Sequence of chain 1.A:
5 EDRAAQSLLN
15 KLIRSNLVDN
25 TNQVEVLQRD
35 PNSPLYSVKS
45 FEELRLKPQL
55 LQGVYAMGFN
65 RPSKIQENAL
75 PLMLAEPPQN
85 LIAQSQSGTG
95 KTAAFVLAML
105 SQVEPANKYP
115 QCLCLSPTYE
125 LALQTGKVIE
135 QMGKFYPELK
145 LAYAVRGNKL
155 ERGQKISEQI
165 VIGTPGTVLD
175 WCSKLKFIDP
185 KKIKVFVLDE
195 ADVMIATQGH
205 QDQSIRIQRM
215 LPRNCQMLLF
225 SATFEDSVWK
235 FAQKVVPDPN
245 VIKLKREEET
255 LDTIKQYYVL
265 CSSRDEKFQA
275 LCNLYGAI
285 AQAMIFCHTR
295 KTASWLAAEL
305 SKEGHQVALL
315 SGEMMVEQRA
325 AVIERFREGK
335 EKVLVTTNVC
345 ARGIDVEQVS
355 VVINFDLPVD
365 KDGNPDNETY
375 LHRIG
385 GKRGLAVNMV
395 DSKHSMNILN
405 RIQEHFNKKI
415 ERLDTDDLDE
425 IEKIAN

A protein and the small-molecule ligand that binds it are described below.
Small molecule (SMILES): Nc1ncnc2c1ncn2[C@@H]1O[C@H](CO[P](=O)(O)O[P](=O)(O)NP(=O)(O)O)[C@@H](O)[C@H]1O

Binding-site contacts:
Ligand atom N1 contacts residue ARG65 of chain 1.A at 3.5 Å (salt-bridge).
Ligand atom O3G contacts residue LYS15 of chain 1.A at 2.5 Å (salt-bridge).
Ligand atom O4' contacts residue ASN20 of chain 1.A at 3.6 Å.
Ligand atom N9 contacts residue PHE63 of chain 1.A at 3.5 Å.
Ligand atom O1G contacts residue SER91 of chain 1.A at 3.3 Å.
Ligand atom O2G contacts residue GLU194 of chain 1.A at 3.4 Å (salt-bridge).
Ligand atom N3 contacts residue LEU21 of chain 1.A at 3.5 Å.
Ligand atom O3' contacts residue SER19 of chain 1.A at 3.5 Å.
Ligand atom O1A contacts residue ALA97 of chain 1.A at 3.0 Å (h-bond).
Ligand atom O1A contacts residue GLY94 of chain 1.A at 3.4 Å.
Ligand atom PG contacts residue LYS15 of chain 1.A at 3.3 Å.
Ligand atom N6 contacts residue GLN70 of chain 1.A at 2.7 Å (h-bond).
Ligand atom N7 contacts residue GLN70 of chain 1.A at 3.0 Å (h-bond).
Ligand atom PG contacts residue MG1 of chain 1.C at 3.1 Å.
Ligand atom O2B contacts residue MG1 of chain 1.C at 2.6 Å.
Ligand atom N9 contacts residue LEU21 of chain 1.A at 3.5 Å.
Ligand atom O3G contacts residue SER91 of chain 1.A at 2.9 Å (h-bond).
Ligand atom O2' contacts residue PHE63 of chain 1.A at 3.4 Å.
Ligand atom O1B contacts residue GLY94 of chain 1.A at 3.3 Å (h-bond).
Ligand atom C4 contacts residue PHE63 of chain 1.A at 3.2 Å (hydrophobic).
Ligand atom C2 contacts residue LEU21 of chain 1.A at 3.5 Å (hydrophobic).
Ligand atom N6 contacts residue SER67 of chain 1.A at 3.5 Å (h-bond).
Ligand atom O2B contacts residue LYS95 of chain 1.A at 3.6 Å (salt-bridge).
Ligand atom O3' contacts residue ASN20 of chain 1.A at 3.5 Å (h-bond).
Ligand atom O2G contacts residue MG1 of chain 1.C at 2.0 Å.
Ligand atom N3B contacts residue GLY92 of chain 1.A at 3.2 Å (h-bond).
Ligand atom O1B contacts residue THR93 of chain 1.A at 3.4 Å (h-bond).
Ligand atom N1 contacts residue PHE63 of chain 1.A at 3.5 Å.
Ligand atom N6 contacts residue ARG65 of chain 1.A at 3.0 Å (salt-bridge).
Ligand atom O3A contacts residue GLY94 of chain 1.A at 3.1 Å (h-bond).
Ligand atom C4 contacts residue LEU21 of chain 1.A at 3.4 Å (hydrophobic).
Ligand atom O4' contacts residue LEU21 of chain 1.A at 3.3 Å.
Ligand atom O1B contacts residue LYS95 of chain 1.A at 2.9 Å (salt-bridge).
Ligand atom N3 contacts residue PHE63 of chain 1.A at 3.4 Å.
Ligand atom O1G contacts residue LYS95 of chain 1.A at 3.0 Å (salt-bridge).
Ligand atom C2 contacts residue PHE63 of chain 1.A at 3.3 Å (hydrophobic).
Ligand atom O1A contacts residue THR96 of chain 1.A at 3.2 Å (h-bond).
Ligand atom O1G contacts residue MG1 of chain 1.C at 3.2 Å.
Ligand atom O2G contacts residue LYS15 of chain 1.A at 3.0 Å (salt-bridge).
Ligand atom O2B contacts residue THR96 of chain 1.A at 2.8 Å (h-bond).